A protein and the small-molecule ligand that binds it are described below.
Small molecule (SMILES): CC(=O)N[C@H]1[C@H](O[C@H]2[C@H](O)[C@@H](NC(C)=O)CO[C@@H]2CO)O[C@H](CO)[C@@H](O[C@@H]2O[C@H](CO[C@H]3O[C@H](CO)[C@@H](O)[C@H](O)[C@@H]3O)[C@@H](O)[C@H](O[C@H]3O[C@H](CO)[C@@H](O)[C@H](O)[C@@H]3O[C@@H]3O[C@H](CO)[C@@H](O)[C@H](O)[C@H]3NC(C)=O)[C@@H]2O)[C@@H]1O

Binding-site contacts:
Ligand atom C1 contacts residue ASN58 of chain 1.A at 1.5 Å.
Ligand atom O5 contacts residue NAG1 of chain 1.N at 3.9 Å.
Ligand atom O7 contacts residue GLY57 of chain 1.A at 4.4 Å.
Ligand atom C2 contacts residue ASN58 of chain 1.A at 2.6 Å.
Ligand atom C7 contacts residue ASN58 of chain 1.A at 3.4 Å.
Ligand atom N2 contacts residue ASN58 of chain 1.A at 3.0 Å (h-bond).
Ligand atom O7 contacts residue ASN58 of chain 1.A at 4.3 Å.
Ligand atom C5 contacts residue ASN58 of chain 1.A at 3.7 Å.
Ligand atom C4 contacts residue ASN58 of chain 1.A at 4.3 Å.
Ligand atom C8 contacts residue ASN58 of chain 1.A at 3.4 Å.
Ligand atom N2 contacts residue LYS86 of chain 1.A at 4.3 Å.
Ligand atom C6 contacts residue NAG1 of chain 1.N at 4.1 Å.
Ligand atom C1 contacts residue LYS86 of chain 1.A at 4.3 Å.
Ligand atom C6 contacts residue ASN58 of chain 1.A at 4.5 Å.
Ligand atom C3 contacts residue ASN58 of chain 1.A at 3.8 Å.
Ligand atom O6 contacts residue NAG1 of chain 1.N at 4.0 Å.
Ligand atom O6 contacts residue ASN58 of chain 1.A at 4.0 Å.
Ligand atom O5 contacts residue ASN58 of chain 1.A at 2.4 Å (h-bond).

Sequence of chain 1.A:
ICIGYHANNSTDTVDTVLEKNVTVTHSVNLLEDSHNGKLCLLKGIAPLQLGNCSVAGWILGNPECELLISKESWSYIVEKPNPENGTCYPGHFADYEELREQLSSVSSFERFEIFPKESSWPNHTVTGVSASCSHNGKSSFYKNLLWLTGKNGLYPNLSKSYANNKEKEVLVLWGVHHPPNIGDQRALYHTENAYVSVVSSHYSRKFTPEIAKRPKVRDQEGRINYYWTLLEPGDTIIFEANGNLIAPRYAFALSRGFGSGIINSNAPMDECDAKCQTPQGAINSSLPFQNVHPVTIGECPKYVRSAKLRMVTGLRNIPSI